This protein binds this small molecule.
Small molecule (SMILES): C[C@@H](O)CCO

Sequence of chain 1.A:
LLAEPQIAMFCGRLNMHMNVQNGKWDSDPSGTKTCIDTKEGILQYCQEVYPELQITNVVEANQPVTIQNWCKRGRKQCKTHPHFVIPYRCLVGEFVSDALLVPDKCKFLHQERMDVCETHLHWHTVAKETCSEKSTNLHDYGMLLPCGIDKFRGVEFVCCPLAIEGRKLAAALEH

Binding-site contacts:
Ligand atom O3 contacts residue GLY159 of chain 1.A at 4.4 Å.
Ligand atom C3 contacts residue ASN68 of chain 1.A at 4.5 Å.
Ligand atom O3 contacts residue THR67 of chain 1.A at 3.4 Å (h-bond).
Ligand atom C2 contacts residue GLY159 of chain 1.A at 3.9 Å.
Ligand atom C4 contacts residue ILE160 of chain 1.A at 3.4 Å (hydrophobic).
Ligand atom C1 contacts residue PRO157 of chain 1.A at 4.3 Å (hydrophobic).
Ligand atom C2 contacts residue CYS158 of chain 1.A at 4.4 Å (hydrophobic).
Ligand atom C2 contacts residue PRO157 of chain 1.A at 4.4 Å (hydrophobic).
Ligand atom O1 contacts residue CYS158 of chain 1.A at 3.4 Å.
Ligand atom O3 contacts residue ASN68 of chain 1.A at 3.4 Å (h-bond).
Ligand atom C1 contacts residue CYS158 of chain 1.A at 3.6 Å (hydrophobic).
Ligand atom C4 contacts residue GLY159 of chain 1.A at 3.7 Å.
Ligand atom C1 contacts residue GLY159 of chain 1.A at 3.6 Å.
Ligand atom O1 contacts residue PRO157 of chain 1.A at 3.2 Å (h-bond).
Ligand atom O1 contacts residue GLY159 of chain 1.A at 3.9 Å.